Binding-site contacts:
Ligand atom N2 contacts residue IMP1 of chain 1.P at 3.2 Å.
Ligand atom C10 contacts residue ALA150 of chain 1.C at 3.8 Å (hydrophobic).
Ligand atom N2 contacts residue ALA150 of chain 1.C at 4.0 Å.
Ligand atom C21 contacts residue ALA338 of chain 1.D at 3.6 Å (hydrophobic).
Ligand atom C3 contacts residue MET288 of chain 1.C at 3.6 Å (hydrophobic).
Ligand atom N3 contacts residue GLU313 of chain 1.C at 3.8 Å.
Ligand atom C13 contacts residue GLY289 of chain 1.C at 3.8 Å.
Ligand atom C3 contacts residue GLY289 of chain 1.C at 3.6 Å.
Ligand atom N4 contacts residue GLU313 of chain 1.C at 3.4 Å (salt-bridge).
Ligand atom C13 contacts residue VAL311 of chain 1.C at 3.3 Å (hydrophobic).
Ligand atom N2 contacts residue GLU313 of chain 1.C at 2.9 Å (salt-bridge).
Ligand atom C17 contacts residue ALA150 of chain 1.C at 3.7 Å (hydrophobic).
Ligand atom C21 contacts residue TYR342 of chain 1.D at 3.9 Å (hydrophobic).
Ligand atom C22 contacts residue PRO51 of chain 1.D at 3.9 Å (hydrophobic).
Ligand atom O1 contacts residue ALA150 of chain 1.C at 3.8 Å.
Ligand atom N2 contacts residue TYR342 of chain 1.D at 3.7 Å.
Ligand atom N2 contacts residue THR207 of chain 1.C at 3.1 Å (h-bond).
Ligand atom C1 contacts residue GLY289 of chain 1.C at 4.0 Å.
Ligand atom C22 contacts residue TYR342 of chain 1.D at 3.6 Å (hydrophobic).
Ligand atom O2 contacts residue ALA150 of chain 1.C at 3.7 Å.
Ligand atom C6 contacts residue GLU313 of chain 1.C at 3.9 Å.
Ligand atom C2 contacts residue GLY289 of chain 1.C at 3.5 Å.
Ligand atom N4 contacts residue ALA150 of chain 1.C at 3.8 Å.
Ligand atom N4 contacts residue LEU310 of chain 1.C at 4.0 Å.
Ligand atom C2 contacts residue MET288 of chain 1.C at 4.0 Å (hydrophobic).
Ligand atom N1 contacts residue ALA150 of chain 1.C at 3.6 Å.
Ligand atom C7 contacts residue ALA150 of chain 1.C at 3.7 Å (hydrophobic).
Ligand atom C5 contacts residue IMP1 of chain 1.P at 4.0 Å.
Ligand atom C5 contacts residue ALA150 of chain 1.C at 3.9 Å (hydrophobic).
Ligand atom C13 contacts residue GLU313 of chain 1.C at 3.8 Å.
Ligand atom C7 contacts residue IMP1 of chain 1.P at 3.5 Å.
Ligand atom N1 contacts residue IMP1 of chain 1.P at 3.7 Å.
Ligand atom CL contacts residue HIS151 of chain 1.C at 3.9 Å.
Ligand atom C4 contacts residue GLY289 of chain 1.C at 4.0 Å.
Ligand atom C18 contacts residue ALA150 of chain 1.C at 3.7 Å (hydrophobic).
Ligand atom C20 contacts residue PRO51 of chain 1.D at 3.9 Å (hydrophobic).
Ligand atom C22 contacts residue GLU313 of chain 1.C at 3.9 Å.
Ligand atom C21 contacts residue PRO51 of chain 1.D at 3.6 Å (hydrophobic).
Ligand atom C6 contacts residue ALA150 of chain 1.C at 3.8 Å (hydrophobic).
Ligand atom CL contacts residue GLY341 of chain 1.D at 3.5 Å.

Sequence of chain 1.C:
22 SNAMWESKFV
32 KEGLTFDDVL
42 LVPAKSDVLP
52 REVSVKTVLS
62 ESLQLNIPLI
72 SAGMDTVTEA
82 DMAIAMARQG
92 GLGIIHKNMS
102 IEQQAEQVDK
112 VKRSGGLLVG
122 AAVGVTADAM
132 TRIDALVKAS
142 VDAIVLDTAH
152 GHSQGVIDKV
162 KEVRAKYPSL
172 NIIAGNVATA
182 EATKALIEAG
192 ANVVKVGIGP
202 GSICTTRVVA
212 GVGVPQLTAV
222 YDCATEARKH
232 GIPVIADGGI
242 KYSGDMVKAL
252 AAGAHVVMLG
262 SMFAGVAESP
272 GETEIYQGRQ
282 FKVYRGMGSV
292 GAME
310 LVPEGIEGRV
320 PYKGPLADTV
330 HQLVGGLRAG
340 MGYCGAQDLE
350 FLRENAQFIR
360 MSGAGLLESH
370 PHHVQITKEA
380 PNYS

This protein binds this small molecule.
Small molecule (SMILES): [H]/N=C(\NO)c1cccc(C(C)(C)NC(=O)Nc2ccc(Cl)cc2)c1

Sequence of chain 1.D:
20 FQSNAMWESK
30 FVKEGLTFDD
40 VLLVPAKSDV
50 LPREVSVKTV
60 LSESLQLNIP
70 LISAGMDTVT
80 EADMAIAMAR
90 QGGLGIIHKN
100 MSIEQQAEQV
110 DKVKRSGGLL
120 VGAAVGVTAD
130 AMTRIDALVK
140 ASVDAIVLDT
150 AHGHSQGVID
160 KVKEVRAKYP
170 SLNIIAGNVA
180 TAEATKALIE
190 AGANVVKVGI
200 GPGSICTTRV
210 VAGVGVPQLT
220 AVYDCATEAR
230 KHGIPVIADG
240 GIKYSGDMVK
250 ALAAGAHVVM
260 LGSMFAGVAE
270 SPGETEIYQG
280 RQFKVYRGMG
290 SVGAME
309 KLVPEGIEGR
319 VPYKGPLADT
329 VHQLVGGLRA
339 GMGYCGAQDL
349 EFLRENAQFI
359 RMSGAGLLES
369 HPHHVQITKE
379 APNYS